Sequence of chain 2.B:
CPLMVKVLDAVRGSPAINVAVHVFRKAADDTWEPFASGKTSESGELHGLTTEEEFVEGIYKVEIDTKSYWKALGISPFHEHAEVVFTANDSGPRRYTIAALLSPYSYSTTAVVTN

Sequence of chain 1.A:
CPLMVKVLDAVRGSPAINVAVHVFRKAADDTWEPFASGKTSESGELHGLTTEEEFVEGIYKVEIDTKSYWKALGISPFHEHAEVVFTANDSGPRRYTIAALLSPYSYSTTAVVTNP

Binding-site contacts:
Ligand atom O18 contacts residue THR119 of chain 2.A at 2.9 Å (h-bond).
Ligand atom BR2 contacts residue L321 of chain 2.C at 0.6 Å.
Ligand atom C13 contacts residue LEU17 of chain 2.A at 3.3 Å (hydrophobic).
Ligand atom BR1 contacts residue L321 of chain 2.C at 0.6 Å.
Ligand atom C01 contacts residue L321 of chain 2.C at 0.5 Å.
Ligand atom O18 contacts residue THR118 of chain 2.A at 3.6 Å.
Ligand atom C04 contacts residue LEU17 of chain 1.A at 3.4 Å (hydrophobic).
Ligand atom C12 contacts residue ALA108 of chain 1.A at 3.5 Å (hydrophobic).
Ligand atom O19 contacts residue L321 of chain 2.C at 3.6 Å (h-bond).
Ligand atom C11 contacts residue L321 of chain 2.C at 0.5 Å.
Ligand atom O19 contacts residue THR119 of chain 2.A at 2.4 Å (h-bond).
Ligand atom C16 contacts residue L321 of chain 2.C at 2.5 Å.
Ligand atom C13 contacts residue ALA108 of chain 1.A at 3.4 Å (hydrophobic).
Ligand atom C08 contacts residue L321 of chain 2.C at 0.2 Å.
Ligand atom C07 contacts residue L321 of chain 2.C at 0.3 Å.
Ligand atom C05 contacts residue LEU17 of chain 1.A at 3.5 Å (hydrophobic).
Ligand atom C05 contacts residue ALA108 of chain 2.A at 3.4 Å (hydrophobic).
Ligand atom C10 contacts residue L321 of chain 2.C at 0.5 Å.
Ligand atom C17 contacts residue SER117 of chain 2.A at 3.4 Å.
Ligand atom C04 contacts residue L321 of chain 2.C at 0.3 Å.
Ligand atom BR2 contacts residue THR106 of chain 1.A at 3.5 Å.
Ligand atom BR2 contacts residue VAL121 of chain 1.A at 3.5 Å.
Ligand atom C17 contacts residue THR119 of chain 2.A at 2.9 Å.
Ligand atom N14 contacts residue L321 of chain 2.C at 0.7 Å (h-bond).
Ligand atom C05 contacts residue L321 of chain 2.C at 0.4 Å.
Ligand atom C04 contacts residue ALA108 of chain 2.A at 3.2 Å (hydrophobic).
Ligand atom O18 contacts residue SER117 of chain 2.A at 2.9 Å (h-bond).
Ligand atom C17 contacts residue L321 of chain 2.C at 3.5 Å.
Ligand atom C06 contacts residue L321 of chain 2.C at 0.5 Å.
Ligand atom C01 contacts residue LYS15 of chain 1.A at 3.4 Å.
Ligand atom O15 contacts residue L321 of chain 2.C at 1.1 Å (h-bond).
Ligand atom C12 contacts residue L321 of chain 2.C at 0.4 Å.
Ligand atom BR1 contacts residue ALA108 of chain 2.A at 3.6 Å.
Ligand atom O19 contacts residue LEU110 of chain 1.A at 3.2 Å.
Ligand atom C03 contacts residue L321 of chain 2.C at 0.2 Å.
Ligand atom BR1 contacts residue VAL121 of chain 2.A at 3.6 Å.
Ligand atom C02 contacts residue L321 of chain 2.C at 0.2 Å.
Ligand atom C09 contacts residue L321 of chain 2.C at 0.2 Å.
Ligand atom C13 contacts residue L321 of chain 2.C at 0.3 Å.
Ligand atom C10 contacts residue LYS15 of chain 1.A at 3.4 Å.

Sequence of chain 2.A:
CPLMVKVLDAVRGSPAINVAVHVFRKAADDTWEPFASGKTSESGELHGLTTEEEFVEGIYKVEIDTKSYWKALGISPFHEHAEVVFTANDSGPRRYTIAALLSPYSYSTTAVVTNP

The protein below binds the small molecule below.
Small molecule (SMILES): O=C(O)CON=C1c2cc(Br)ccc2-c2ccc(Br)cc21